This small molecule binds to this protein.
Small molecule (SMILES): OC[C@@H](O)[C@H]1O[C@H](O)[C@@H](O)[C@@H](O)[C@@H]1O

Sequence of chain 1.A:
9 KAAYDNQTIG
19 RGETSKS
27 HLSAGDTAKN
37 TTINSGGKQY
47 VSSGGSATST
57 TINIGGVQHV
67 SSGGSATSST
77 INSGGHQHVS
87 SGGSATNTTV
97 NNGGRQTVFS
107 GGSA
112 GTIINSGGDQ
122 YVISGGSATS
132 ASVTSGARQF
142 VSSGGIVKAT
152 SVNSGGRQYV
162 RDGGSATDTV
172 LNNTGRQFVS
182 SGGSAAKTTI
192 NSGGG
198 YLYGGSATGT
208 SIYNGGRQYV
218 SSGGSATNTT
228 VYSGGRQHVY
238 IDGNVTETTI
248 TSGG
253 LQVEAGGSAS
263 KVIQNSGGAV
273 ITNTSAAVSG

Binding-site contacts:
Ligand atom C7 contacts residue LYS24 of chain 1.A at 4.1 Å.
Ligand atom C3 contacts residue SER41 of chain 1.A at 3.5 Å.
Ligand atom O2 contacts residue SER41 of chain 1.A at 3.7 Å.
Ligand atom C1 contacts residue GLY42 of chain 1.A at 4.0 Å.
Ligand atom O5 contacts residue SER41 of chain 1.A at 2.1 Å (h-bond).
Ligand atom O6 contacts residue SER41 of chain 1.A at 4.4 Å.
Ligand atom C4 contacts residue SER41 of chain 1.A at 3.8 Å.
Ligand atom C5 contacts residue SER41 of chain 1.A at 2.9 Å.
Ligand atom O6 contacts residue ARG19 of chain 1.A at 4.3 Å.
Ligand atom C2 contacts residue GLY42 of chain 1.A at 4.4 Å.
Ligand atom C1 contacts residue SER41 of chain 1.A at 1.3 Å.
Ligand atom C5 contacts residue GLY42 of chain 1.A at 3.8 Å.
Ligand atom C6 contacts residue ARG19 of chain 1.A at 3.8 Å.
Ligand atom C6 contacts residue SER41 of chain 1.A at 3.9 Å.
Ligand atom C4 contacts residue GLY42 of chain 1.A at 4.1 Å.
Ligand atom C2 contacts residue SER41 of chain 1.A at 2.7 Å.
Ligand atom O4 contacts residue GLY42 of chain 1.A at 3.6 Å.
Ligand atom C3 contacts residue GLY42 of chain 1.A at 3.8 Å.
Ligand atom C7 contacts residue ARG19 of chain 1.A at 4.0 Å.
Ligand atom O5 contacts residue GLY42 of chain 1.A at 4.4 Å.